Sequence of chain 1.A:
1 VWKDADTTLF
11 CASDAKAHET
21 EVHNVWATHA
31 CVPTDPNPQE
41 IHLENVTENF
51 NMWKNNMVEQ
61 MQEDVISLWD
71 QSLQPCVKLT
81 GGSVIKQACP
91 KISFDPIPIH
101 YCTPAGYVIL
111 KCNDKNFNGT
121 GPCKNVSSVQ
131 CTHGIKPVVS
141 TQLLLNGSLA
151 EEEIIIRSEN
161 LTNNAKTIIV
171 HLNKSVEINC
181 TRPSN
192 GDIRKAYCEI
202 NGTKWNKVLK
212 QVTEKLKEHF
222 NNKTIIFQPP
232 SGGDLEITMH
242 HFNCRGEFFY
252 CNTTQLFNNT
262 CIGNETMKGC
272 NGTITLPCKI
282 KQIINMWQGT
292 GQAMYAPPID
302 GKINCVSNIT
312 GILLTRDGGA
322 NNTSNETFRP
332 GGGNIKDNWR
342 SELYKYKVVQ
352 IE

Binding-site contacts:
Ligand atom N2 contacts residue ASN146 of chain 1.A at 3.0 Å (h-bond).
Ligand atom C8 contacts residue SER308 of chain 1.A at 4.1 Å.
Ligand atom C4 contacts residue VAL307 of chain 1.A at 3.4 Å (hydrophobic).
Ligand atom C1 contacts residue ASN309 of chain 1.A at 4.4 Å.
Ligand atom C2 contacts residue ASN146 of chain 1.A at 2.5 Å.
Ligand atom C8 contacts residue ASN146 of chain 1.A at 4.3 Å.
Ligand atom C8 contacts residue VAL138 of chain 1.A at 3.0 Å (hydrophobic).
Ligand atom C8 contacts residue LEU145 of chain 1.A at 3.5 Å (hydrophobic).
Ligand atom C1 contacts residue LYS136 of chain 1.A at 4.2 Å.
Ligand atom C3 contacts residue SER308 of chain 1.A at 3.4 Å.
Ligand atom O7 contacts residue VAL138 of chain 1.A at 3.0 Å.
Ligand atom O5 contacts residue ASN146 of chain 1.A at 2.3 Å (h-bond).
Ligand atom C7 contacts residue LEU145 of chain 1.A at 4.1 Å (hydrophobic).
Ligand atom C1 contacts residue VAL307 of chain 1.A at 4.2 Å (hydrophobic).
Ligand atom N2 contacts residue SER308 of chain 1.A at 3.1 Å (h-bond).
Ligand atom C1 contacts residue ASN146 of chain 1.A at 1.4 Å.
Ligand atom C5 contacts residue LYS136 of chain 1.A at 4.4 Å.
Ligand atom O7 contacts residue ASN146 of chain 1.A at 2.3 Å (h-bond).
Ligand atom O3 contacts residue SER308 of chain 1.A at 4.0 Å.
Ligand atom C7 contacts residue VAL138 of chain 1.A at 3.5 Å (hydrophobic).
Ligand atom C2 contacts residue SER308 of chain 1.A at 3.6 Å.
Ligand atom O5 contacts residue VAL307 of chain 1.A at 4.1 Å.
Ligand atom O3 contacts residue VAL307 of chain 1.A at 4.3 Å.
Ligand atom C5 contacts residue VAL307 of chain 1.A at 3.2 Å (hydrophobic).
Ligand atom C4 contacts residue ASN146 of chain 1.A at 4.2 Å.
Ligand atom O6 contacts residue LYS136 of chain 1.A at 3.7 Å.
Ligand atom C2 contacts residue VAL307 of chain 1.A at 4.3 Å (hydrophobic).
Ligand atom C3 contacts residue ASN146 of chain 1.A at 3.8 Å.
Ligand atom O7 contacts residue LEU145 of chain 1.A at 4.0 Å.
Ligand atom C3 contacts residue VAL307 of chain 1.A at 3.4 Å (hydrophobic).
Ligand atom O4 contacts residue VAL307 of chain 1.A at 3.0 Å (h-bond).
Ligand atom C1 contacts residue SER308 of chain 1.A at 3.9 Å.
Ligand atom C6 contacts residue LYS136 of chain 1.A at 4.1 Å.
Ligand atom C7 contacts residue ASN146 of chain 1.A at 2.9 Å.
Ligand atom C5 contacts residue ASN146 of chain 1.A at 3.6 Å.
Ligand atom C6 contacts residue VAL307 of chain 1.A at 4.3 Å (hydrophobic).
Ligand atom C7 contacts residue SER308 of chain 1.A at 3.9 Å.
Ligand atom O5 contacts residue LYS136 of chain 1.A at 3.4 Å (salt-bridge).

A small-molecule ligand and the protein it binds are described below.
Small molecule (SMILES): CC(=O)N[C@@H]1[C@@H](O)[C@H](O)[C@@H](CO)O[C@H]1O